The small molecule below binds the protein below.
Small molecule (SMILES): Cc1ncc2sc(C(=O)N3CCC[C@H]3c3ccc(Cl)cc3)nn12

Sequence of chain 1.A:
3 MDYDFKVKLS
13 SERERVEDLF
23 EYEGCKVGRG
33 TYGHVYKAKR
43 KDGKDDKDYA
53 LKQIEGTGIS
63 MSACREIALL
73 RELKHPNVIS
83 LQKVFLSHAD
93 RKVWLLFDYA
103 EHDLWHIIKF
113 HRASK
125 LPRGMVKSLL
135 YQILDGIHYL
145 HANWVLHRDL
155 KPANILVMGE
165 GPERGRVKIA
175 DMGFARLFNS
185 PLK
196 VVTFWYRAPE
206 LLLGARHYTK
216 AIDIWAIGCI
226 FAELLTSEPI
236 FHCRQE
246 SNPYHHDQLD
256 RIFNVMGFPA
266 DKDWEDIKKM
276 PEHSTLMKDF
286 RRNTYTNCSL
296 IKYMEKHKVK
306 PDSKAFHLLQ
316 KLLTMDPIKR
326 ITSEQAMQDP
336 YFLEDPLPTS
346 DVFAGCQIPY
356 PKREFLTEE

Binding-site contacts:
Ligand atom C20 contacts residue ALA52 of chain 1.A at 3.2 Å (hydrophobic).
Ligand atom C19 contacts residue LEU160 of chain 1.A at 3.6 Å (hydrophobic).
Ligand atom N21 contacts residue ALA52 of chain 1.A at 3.4 Å.
Ligand atom C12 contacts residue EDO1 of chain 1.F at 3.9 Å.
Ligand atom N21 contacts residue ALA102 of chain 1.A at 2.9 Å (h-bond).
Ligand atom C20 contacts residue ASP100 of chain 1.A at 3.3 Å.
Ligand atom C11 contacts residue ASP175 of chain 1.A at 3.7 Å.
Ligand atom C19 contacts residue ALA52 of chain 1.A at 3.6 Å (hydrophobic).
Ligand atom O15 contacts residue EDO1 of chain 1.F at 3.0 Å (h-bond).
Ligand atom N21 contacts residue TYR101 of chain 1.A at 3.7 Å.
Ligand atom N18 contacts residue ALA52 of chain 1.A at 3.9 Å.
Ligand atom C10 contacts residue ASP175 of chain 1.A at 3.9 Å.
Ligand atom C4 contacts residue VAL37 of chain 1.A at 3.7 Å (hydrophobic).
Ligand atom C3 contacts residue VAL37 of chain 1.A at 3.9 Å (hydrophobic).
Ligand atom N17 contacts residue VAL37 of chain 1.A at 3.9 Å.
Ligand atom C7 contacts residue ARG358 of chain 1.A at 3.7 Å.
Ligand atom C11 contacts residue TYR34 of chain 1.A at 3.6 Å (hydrophobic).
Ligand atom C3 contacts residue TYR34 of chain 1.A at 3.6 Å (hydrophobic).
Ligand atom C12 contacts residue ASP175 of chain 1.A at 3.7 Å.
Ligand atom C23 contacts residue ARG358 of chain 1.A at 3.5 Å.
Ligand atom C6 contacts residue LEU160 of chain 1.A at 3.7 Å (hydrophobic).
Ligand atom N13 contacts residue EDO1 of chain 1.F at 3.7 Å.
Ligand atom N21 contacts residue ASP100 of chain 1.A at 3.8 Å.
Ligand atom C4 contacts residue TYR34 of chain 1.A at 3.9 Å (hydrophobic).
Ligand atom CL1 contacts residue VAL29 of chain 1.A at 3.0 Å.
Ligand atom N18 contacts residue LEU160 of chain 1.A at 3.7 Å.
Ligand atom C22 contacts residue ALA52 of chain 1.A at 3.7 Å (hydrophobic).
Ligand atom CL1 contacts residue ARG358 of chain 1.A at 3.6 Å.
Ligand atom C14 contacts residue EDO1 of chain 1.F at 3.3 Å.
Ligand atom C10 contacts residue ASN158 of chain 1.A at 3.6 Å.
Ligand atom O15 contacts residue LYS54 of chain 1.A at 3.3 Å.
Ligand atom S24 contacts residue EDO1 of chain 1.F at 3.7 Å.
Ligand atom O15 contacts residue VAL37 of chain 1.A at 3.9 Å.
Ligand atom CL1 contacts residue GLY30 of chain 1.A at 3.9 Å.
Ligand atom S24 contacts residue PHE99 of chain 1.A at 3.6 Å.
Ligand atom C12 contacts residue TYR34 of chain 1.A at 3.8 Å (hydrophobic).
Ligand atom C20 contacts residue ALA102 of chain 1.A at 3.7 Å (hydrophobic).
Ligand atom C23 contacts residue ALA102 of chain 1.A at 3.3 Å (hydrophobic).
Ligand atom C10 contacts residue ALA157 of chain 1.A at 3.8 Å (hydrophobic).
Ligand atom C20 contacts residue LEU160 of chain 1.A at 3.8 Å (hydrophobic).